The protein below binds the small molecule below.
Small molecule (SMILES): CC(=O)N[C@@H]1[C@@H](O)[C@H](O)[C@@H](CO)O[C@H]1O

Sequence of chain 33.F:
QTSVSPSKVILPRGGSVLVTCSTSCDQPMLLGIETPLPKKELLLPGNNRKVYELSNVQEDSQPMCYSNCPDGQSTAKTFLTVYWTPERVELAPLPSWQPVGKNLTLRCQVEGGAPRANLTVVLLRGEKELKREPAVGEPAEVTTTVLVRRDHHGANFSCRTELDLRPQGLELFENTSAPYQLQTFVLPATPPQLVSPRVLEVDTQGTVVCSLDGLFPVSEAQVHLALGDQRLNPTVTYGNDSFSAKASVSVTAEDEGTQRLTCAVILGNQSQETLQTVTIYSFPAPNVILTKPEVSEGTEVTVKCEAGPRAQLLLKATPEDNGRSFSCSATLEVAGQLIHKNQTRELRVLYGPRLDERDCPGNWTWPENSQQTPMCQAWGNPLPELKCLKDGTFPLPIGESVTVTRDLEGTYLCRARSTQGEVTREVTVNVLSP

Binding-site contacts:
Ligand atom C8 contacts residue LEU147 of chain 33.F at 3.4 Å (hydrophobic).
Ligand atom C3 contacts residue ASN103 of chain 33.F at 4.5 Å.
Ligand atom C2 contacts residue THR145 of chain 33.F at 4.1 Å.
Ligand atom O5 contacts residue THR145 of chain 33.F at 4.0 Å.
Ligand atom O7 contacts residue LEU147 of chain 33.F at 3.0 Å.
Ligand atom N2 contacts residue ASN103 of chain 33.F at 3.8 Å.
Ligand atom C8 contacts residue VAL146 of chain 33.F at 4.5 Å (hydrophobic).
Ligand atom C1 contacts residue ASN103 of chain 33.F at 1.7 Å.
Ligand atom C1 contacts residue THR145 of chain 33.F at 3.4 Å.
Ligand atom C5 contacts residue ASN103 of chain 33.F at 4.0 Å.
Ligand atom C2 contacts residue ASN103 of chain 33.F at 3.2 Å.
Ligand atom C7 contacts residue LEU147 of chain 33.F at 3.1 Å (hydrophobic).
Ligand atom N2 contacts residue LEU147 of chain 33.F at 3.6 Å.
Ligand atom C3 contacts residue THR145 of chain 33.F at 4.1 Å.
Ligand atom C5 contacts residue THR145 of chain 33.F at 4.0 Å.
Ligand atom N2 contacts residue THR145 of chain 33.F at 4.0 Å.
Ligand atom O5 contacts residue ASN103 of chain 33.F at 2.6 Å (h-bond).
Ligand atom C2 contacts residue LEU147 of chain 33.F at 4.3 Å (hydrophobic).